Sequence of chain 1.B:
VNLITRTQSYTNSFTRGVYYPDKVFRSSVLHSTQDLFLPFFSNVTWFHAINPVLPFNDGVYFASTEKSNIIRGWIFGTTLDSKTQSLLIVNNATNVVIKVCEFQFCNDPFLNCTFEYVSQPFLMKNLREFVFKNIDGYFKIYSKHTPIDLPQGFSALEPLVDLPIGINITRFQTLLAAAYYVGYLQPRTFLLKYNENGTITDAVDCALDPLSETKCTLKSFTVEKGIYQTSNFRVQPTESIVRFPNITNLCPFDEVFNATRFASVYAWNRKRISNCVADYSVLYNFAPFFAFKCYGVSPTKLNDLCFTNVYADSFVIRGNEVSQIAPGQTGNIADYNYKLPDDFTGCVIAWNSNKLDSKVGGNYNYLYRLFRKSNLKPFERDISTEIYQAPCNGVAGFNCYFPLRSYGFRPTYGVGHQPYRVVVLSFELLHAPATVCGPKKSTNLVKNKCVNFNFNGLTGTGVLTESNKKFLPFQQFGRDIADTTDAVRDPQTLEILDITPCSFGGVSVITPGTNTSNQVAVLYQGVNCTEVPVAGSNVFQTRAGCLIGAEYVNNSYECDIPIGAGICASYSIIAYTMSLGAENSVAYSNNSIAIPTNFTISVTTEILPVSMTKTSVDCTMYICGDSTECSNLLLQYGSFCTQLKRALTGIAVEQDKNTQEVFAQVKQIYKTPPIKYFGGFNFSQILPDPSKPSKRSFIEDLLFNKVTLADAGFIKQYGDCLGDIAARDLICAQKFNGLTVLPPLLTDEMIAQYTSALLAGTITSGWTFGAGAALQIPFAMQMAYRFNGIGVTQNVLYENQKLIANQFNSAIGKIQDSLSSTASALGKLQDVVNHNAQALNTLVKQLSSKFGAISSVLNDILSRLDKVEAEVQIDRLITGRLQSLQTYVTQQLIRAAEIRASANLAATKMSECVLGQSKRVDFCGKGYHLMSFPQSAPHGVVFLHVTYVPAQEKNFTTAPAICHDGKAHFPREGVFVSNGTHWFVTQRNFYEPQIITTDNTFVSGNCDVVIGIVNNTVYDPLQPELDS

The small molecule below binds the protein below.
Small molecule (SMILES): CC(=O)N[C@@H]1[C@@H](O)[C@H](O)[C@@H](CO)O[C@H]1O

Binding-site contacts:
Ligand atom C7 contacts residue ASN231 of chain 1.C at 3.9 Å.
Ligand atom C5 contacts residue ASN231 of chain 1.C at 3.7 Å.
Ligand atom C1 contacts residue THR105 of chain 1.C at 4.0 Å.
Ligand atom O7 contacts residue ASN231 of chain 1.C at 4.4 Å.
Ligand atom C5 contacts residue THR105 of chain 1.C at 4.1 Å.
Ligand atom O3 contacts residue SER456 of chain 1.B at 4.4 Å.
Ligand atom N2 contacts residue ASN231 of chain 1.C at 3.0 Å (h-bond).
Ligand atom C1 contacts residue ASN231 of chain 1.C at 1.4 Å.
Ligand atom C8 contacts residue ASN231 of chain 1.C at 4.2 Å.
Ligand atom C2 contacts residue ASN231 of chain 1.C at 2.5 Å.
Ligand atom O6 contacts residue LYS455 of chain 1.B at 3.9 Å.
Ligand atom C6 contacts residue THR105 of chain 1.C at 3.8 Å.
Ligand atom O7 contacts residue SER456 of chain 1.B at 4.4 Å.
Ligand atom C1 contacts residue THR233 of chain 1.C at 4.3 Å.
Ligand atom C8 contacts residue LYS459 of chain 1.B at 4.2 Å.
Ligand atom C4 contacts residue LYS455 of chain 1.B at 4.4 Å.
Ligand atom C4 contacts residue ASN231 of chain 1.C at 4.2 Å.
Ligand atom O5 contacts residue ASN231 of chain 1.C at 2.4 Å (h-bond).
Ligand atom C3 contacts residue ASN231 of chain 1.C at 3.8 Å.
Ligand atom O5 contacts residue THR105 of chain 1.C at 3.7 Å.
Ligand atom O4 contacts residue LYS455 of chain 1.B at 3.5 Å (salt-bridge).
Ligand atom O7 contacts residue ASN457 of chain 1.B at 4.0 Å.

Sequence of chain 1.C:
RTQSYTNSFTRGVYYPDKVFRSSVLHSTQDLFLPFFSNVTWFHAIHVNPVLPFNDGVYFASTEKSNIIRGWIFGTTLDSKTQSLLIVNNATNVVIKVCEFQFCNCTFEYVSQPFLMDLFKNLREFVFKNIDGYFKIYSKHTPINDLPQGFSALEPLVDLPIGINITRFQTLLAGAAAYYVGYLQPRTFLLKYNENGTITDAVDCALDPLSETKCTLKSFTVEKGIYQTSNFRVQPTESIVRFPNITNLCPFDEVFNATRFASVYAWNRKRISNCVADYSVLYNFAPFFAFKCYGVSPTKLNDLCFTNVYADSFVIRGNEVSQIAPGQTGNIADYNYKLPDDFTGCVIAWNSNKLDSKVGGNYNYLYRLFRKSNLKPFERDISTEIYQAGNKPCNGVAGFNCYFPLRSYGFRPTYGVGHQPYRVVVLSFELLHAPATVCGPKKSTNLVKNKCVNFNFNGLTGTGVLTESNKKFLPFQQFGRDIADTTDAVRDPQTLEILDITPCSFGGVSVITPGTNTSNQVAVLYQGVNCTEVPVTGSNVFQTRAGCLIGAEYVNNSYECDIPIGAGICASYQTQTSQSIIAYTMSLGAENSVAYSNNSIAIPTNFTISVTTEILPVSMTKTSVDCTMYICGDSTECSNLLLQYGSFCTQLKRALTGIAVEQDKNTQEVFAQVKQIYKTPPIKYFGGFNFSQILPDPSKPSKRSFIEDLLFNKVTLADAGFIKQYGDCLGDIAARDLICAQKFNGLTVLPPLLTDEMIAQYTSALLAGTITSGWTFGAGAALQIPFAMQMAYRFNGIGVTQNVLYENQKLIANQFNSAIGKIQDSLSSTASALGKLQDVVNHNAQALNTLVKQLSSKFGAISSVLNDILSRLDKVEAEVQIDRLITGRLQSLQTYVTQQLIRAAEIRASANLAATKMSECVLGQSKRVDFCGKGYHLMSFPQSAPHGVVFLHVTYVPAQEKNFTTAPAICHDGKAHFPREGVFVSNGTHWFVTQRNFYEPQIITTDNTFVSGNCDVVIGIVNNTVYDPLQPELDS